This protein binds this small molecule.
Small molecule (SMILES): OC[C@H]1O[C@@H](O[C@H]2[C@H](O)[C@@H](O)[C@@H](O)O[C@@H]2CO)[C@H](O)[C@@H](O)[C@H]1O

Binding-site contacts:
Ligand atom C3 contacts residue ASP88 of chain 1.D at 3.6 Å.
Ligand atom O4 contacts residue ALA87 of chain 1.D at 3.7 Å.
Ligand atom O2 contacts residue SER215 of chain 1.D at 4.2 Å.
Ligand atom C4 contacts residue ALA87 of chain 1.D at 4.1 Å (hydrophobic).
Ligand atom C6 contacts residue ALA87 of chain 1.D at 4.2 Å (hydrophobic).
Ligand atom O4 contacts residue LEU214 of chain 1.D at 3.6 Å.
Ligand atom C6 contacts residue HIS218 of chain 1.D at 3.6 Å.
Ligand atom O5 contacts residue SER215 of chain 1.D at 4.4 Å.
Ligand atom O3 contacts residue ASP88 of chain 1.D at 2.6 Å (salt-bridge).
Ligand atom O3 contacts residue ASN130 of chain 1.D at 3.0 Å (h-bond).
Ligand atom C4 contacts residue LEU214 of chain 1.D at 4.3 Å (hydrophobic).
Ligand atom C3 contacts residue ASN130 of chain 1.D at 3.5 Å.
Ligand atom O2 contacts residue LEU214 of chain 1.D at 4.3 Å.
Ligand atom O3 contacts residue PHE128 of chain 1.D at 4.0 Å.
Ligand atom O3 contacts residue LEU214 of chain 1.D at 3.9 Å.
Ligand atom C4 contacts residue ASP88 of chain 1.D at 3.5 Å.
Ligand atom O2 contacts residue ASN130 of chain 1.D at 3.8 Å.
Ligand atom O3 contacts residue GLY106 of chain 1.D at 3.0 Å (h-bond).
Ligand atom O6 contacts residue SER215 of chain 1.D at 2.6 Å (h-bond).
Ligand atom C2 contacts residue LEU214 of chain 1.D at 4.0 Å (hydrophobic).
Ligand atom C3 contacts residue PHE128 of chain 1.D at 3.6 Å (hydrophobic).
Ligand atom C6 contacts residue PHE128 of chain 1.D at 4.2 Å (hydrophobic).
Ligand atom O3 contacts residue GLY105 of chain 1.D at 3.9 Å.
Ligand atom C2 contacts residue ASN130 of chain 1.D at 4.3 Å.
Ligand atom C3 contacts residue GLY106 of chain 1.D at 4.3 Å.
Ligand atom O5 contacts residue LEU214 of chain 1.D at 3.6 Å.
Ligand atom C5 contacts residue LEU214 of chain 1.D at 4.2 Å (hydrophobic).
Ligand atom C3 contacts residue LEU214 of chain 1.D at 3.8 Å (hydrophobic).
Ligand atom C6 contacts residue SER215 of chain 1.D at 3.6 Å.
Ligand atom O2 contacts residue LEU214 of chain 1.D at 4.2 Å.
Ligand atom O4 contacts residue GLY213 of chain 1.D at 3.4 Å.
Ligand atom C4 contacts residue PHE128 of chain 1.D at 3.7 Å (hydrophobic).
Ligand atom C5 contacts residue PHE128 of chain 1.D at 3.8 Å (hydrophobic).
Ligand atom O4 contacts residue ASP88 of chain 1.D at 2.5 Å (salt-bridge).
Ligand atom C6 contacts residue GLY213 of chain 1.D at 4.3 Å.
Ligand atom O6 contacts residue HIS218 of chain 1.D at 3.4 Å (h-bond).
Ligand atom C1 contacts residue LEU214 of chain 1.D at 4.0 Å (hydrophobic).
Ligand atom O4 contacts residue LEU214 of chain 1.D at 3.2 Å (h-bond).
Ligand atom C6 contacts residue LEU214 of chain 1.D at 3.9 Å (hydrophobic).
Ligand atom O3 contacts residue SER215 of chain 1.D at 3.7 Å.

Sequence of chain 1.D:
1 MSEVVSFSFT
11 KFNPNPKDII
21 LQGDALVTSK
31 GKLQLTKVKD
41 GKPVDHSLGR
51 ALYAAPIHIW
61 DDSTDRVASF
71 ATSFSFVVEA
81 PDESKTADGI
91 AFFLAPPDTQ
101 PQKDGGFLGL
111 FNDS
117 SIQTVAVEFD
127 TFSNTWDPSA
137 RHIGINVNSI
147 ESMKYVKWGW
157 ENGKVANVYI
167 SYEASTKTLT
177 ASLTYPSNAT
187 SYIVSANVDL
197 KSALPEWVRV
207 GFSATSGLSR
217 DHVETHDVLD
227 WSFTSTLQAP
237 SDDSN